The small molecule below binds the protein below.
Small molecule (SMILES): CC(=O)N[C@@H]1[C@@H](O)[C@H](O)[C@@H](CO)O[C@H]1O

Binding-site contacts:
Ligand atom C6 contacts residue ALA248 of chain 2.C at 3.7 Å (hydrophobic).
Ligand atom O5 contacts residue ASN18 of chain 2.C at 2.5 Å (h-bond).
Ligand atom C3 contacts residue ASN18 of chain 2.C at 3.7 Å.
Ligand atom C6 contacts residue MET245 of chain 2.C at 4.3 Å (hydrophobic).
Ligand atom C5 contacts residue ASN18 of chain 2.C at 3.7 Å.
Ligand atom C1 contacts residue ASN18 of chain 2.C at 1.5 Å.
Ligand atom C2 contacts residue ASN18 of chain 2.C at 2.4 Å.
Ligand atom N2 contacts residue ASN18 of chain 2.C at 2.7 Å (h-bond).
Ligand atom O6 contacts residue ALA248 of chain 2.C at 3.5 Å.
Ligand atom C7 contacts residue ASN18 of chain 2.C at 3.9 Å.
Ligand atom O5 contacts residue LEU21 of chain 2.C at 4.0 Å.
Ligand atom C4 contacts residue ASN18 of chain 2.C at 4.3 Å.
Ligand atom O7 contacts residue ASN18 of chain 2.C at 4.4 Å.
Ligand atom C1 contacts residue LEU21 of chain 2.C at 4.2 Å (hydrophobic).

Sequence of chain 2.C:
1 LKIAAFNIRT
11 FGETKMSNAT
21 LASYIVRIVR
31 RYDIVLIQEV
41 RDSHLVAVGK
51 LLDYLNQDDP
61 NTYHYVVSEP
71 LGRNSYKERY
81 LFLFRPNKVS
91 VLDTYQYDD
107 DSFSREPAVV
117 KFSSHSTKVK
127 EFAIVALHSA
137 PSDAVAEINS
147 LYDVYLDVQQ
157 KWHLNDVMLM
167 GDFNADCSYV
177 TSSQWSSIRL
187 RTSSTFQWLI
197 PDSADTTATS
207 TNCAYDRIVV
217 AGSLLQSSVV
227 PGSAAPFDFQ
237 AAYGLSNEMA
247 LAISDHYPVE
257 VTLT